Sequence of chain 1.B:
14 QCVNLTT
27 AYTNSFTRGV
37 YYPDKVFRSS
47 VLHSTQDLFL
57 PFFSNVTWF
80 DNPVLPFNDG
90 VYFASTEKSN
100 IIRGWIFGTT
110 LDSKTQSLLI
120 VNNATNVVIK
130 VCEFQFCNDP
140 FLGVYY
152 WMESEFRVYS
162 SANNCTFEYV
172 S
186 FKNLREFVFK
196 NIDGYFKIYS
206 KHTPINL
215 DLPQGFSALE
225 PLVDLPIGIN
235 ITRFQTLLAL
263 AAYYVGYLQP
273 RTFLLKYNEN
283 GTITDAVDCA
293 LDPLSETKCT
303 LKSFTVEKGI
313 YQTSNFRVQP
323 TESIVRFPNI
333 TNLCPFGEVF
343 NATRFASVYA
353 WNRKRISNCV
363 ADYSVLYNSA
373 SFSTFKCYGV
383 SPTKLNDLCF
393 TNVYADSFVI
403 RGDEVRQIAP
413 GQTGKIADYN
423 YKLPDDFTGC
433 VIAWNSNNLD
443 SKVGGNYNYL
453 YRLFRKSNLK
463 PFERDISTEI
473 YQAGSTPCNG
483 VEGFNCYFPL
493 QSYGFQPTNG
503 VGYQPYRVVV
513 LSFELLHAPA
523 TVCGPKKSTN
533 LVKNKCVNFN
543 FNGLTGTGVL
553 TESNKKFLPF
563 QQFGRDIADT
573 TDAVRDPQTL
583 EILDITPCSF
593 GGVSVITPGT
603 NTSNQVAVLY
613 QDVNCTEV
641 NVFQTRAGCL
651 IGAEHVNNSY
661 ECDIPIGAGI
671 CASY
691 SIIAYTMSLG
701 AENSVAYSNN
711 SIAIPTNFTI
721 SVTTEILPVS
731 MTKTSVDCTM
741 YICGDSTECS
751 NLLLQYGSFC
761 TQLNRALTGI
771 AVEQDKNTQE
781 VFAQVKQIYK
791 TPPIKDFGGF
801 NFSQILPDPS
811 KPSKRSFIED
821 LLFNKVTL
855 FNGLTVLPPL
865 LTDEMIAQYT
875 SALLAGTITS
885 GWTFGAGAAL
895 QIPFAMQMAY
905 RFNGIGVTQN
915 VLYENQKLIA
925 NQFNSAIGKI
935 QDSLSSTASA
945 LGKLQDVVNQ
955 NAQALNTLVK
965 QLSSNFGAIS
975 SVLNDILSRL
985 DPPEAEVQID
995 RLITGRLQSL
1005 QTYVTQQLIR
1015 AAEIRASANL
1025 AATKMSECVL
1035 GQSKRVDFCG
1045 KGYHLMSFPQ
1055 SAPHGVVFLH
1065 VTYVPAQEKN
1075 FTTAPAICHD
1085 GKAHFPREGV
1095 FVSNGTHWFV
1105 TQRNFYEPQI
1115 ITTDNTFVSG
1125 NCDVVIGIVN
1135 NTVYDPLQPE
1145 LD

A small-molecule ligand and the protein it binds are described below.
Small molecule (SMILES): CC(=O)N[C@@H]1[C@@H](O)[C@H](O)[C@@H](CO)O[C@H]1O

Binding-site contacts:
Ligand atom O6 contacts residue ASN1074 of chain 1.B at 4.2 Å.
Ligand atom C4 contacts residue ASN1074 of chain 1.B at 4.1 Å.
Ligand atom O7 contacts residue SER711 of chain 1.B at 4.2 Å.
Ligand atom C3 contacts residue ASN1074 of chain 1.B at 3.9 Å.
Ligand atom O5 contacts residue ASN1074 of chain 1.B at 2.1 Å (h-bond).
Ligand atom C5 contacts residue ASN1074 of chain 1.B at 3.4 Å.
Ligand atom N2 contacts residue SER711 of chain 1.B at 4.3 Å.
Ligand atom C2 contacts residue ASN1074 of chain 1.B at 2.6 Å.
Ligand atom C8 contacts residue THR1076 of chain 1.B at 3.8 Å.
Ligand atom C7 contacts residue SER711 of chain 1.B at 3.7 Å.
Ligand atom C8 contacts residue PHE1075 of chain 1.B at 3.3 Å (hydrophobic).
Ligand atom C8 contacts residue ASN710 of chain 1.B at 4.3 Å.
Ligand atom C6 contacts residue ASN1074 of chain 1.B at 4.4 Å.
Ligand atom C1 contacts residue ASN1074 of chain 1.B at 1.4 Å.
Ligand atom C8 contacts residue SER711 of chain 1.B at 3.1 Å.
Ligand atom N2 contacts residue ASN1074 of chain 1.B at 3.3 Å (h-bond).